Binding-site contacts:
Ligand atom OP1 contacts residue LEU101 of chain 1.C at 2.9 Å (h-bond).
Ligand atom N7 contacts residue MG1 of chain 1.Q at 2.7 Å.
Ligand atom O2 contacts residue DG3 of chain 1.J at 2.8 Å (h-bond).
Ligand atom OP2 contacts residue PHE50 of chain 1.C at 3.4 Å.
Ligand atom OP1 contacts residue ALA103 of chain 1.C at 3.1 Å (h-bond).
Ligand atom C5' contacts residue ARG5 of chain 1.C at 3.4 Å.
Ligand atom N2 contacts residue DC2 of chain 1.J at 2.5 Å (h-bond).
Ligand atom C2 contacts residue DC2 of chain 1.J at 3.2 Å.
Ligand atom N3 contacts residue DG3 of chain 1.J at 2.9 Å (h-bond).
Ligand atom OP2 contacts residue ARG54 of chain 1.C at 2.9 Å (salt-bridge).
Ligand atom O2 contacts residue DA4 of chain 1.J at 3.4 Å.
Ligand atom OP1 contacts residue MG1 of chain 1.N at 1.9 Å.
Ligand atom N3 contacts residue DG3 of chain 1.J at 3.2 Å.
Ligand atom N3 contacts residue DG1 of chain 1.J at 2.8 Å (h-bond).
Ligand atom N4 contacts residue DG1 of chain 1.J at 2.9 Å (h-bond).
Ligand atom O5' contacts residue MG1 of chain 1.N at 2.3 Å.
Ligand atom O3' contacts residue LEU101 of chain 1.C at 3.3 Å (h-bond).
Ligand atom OP2 contacts residue ARG5 of chain 1.C at 3.3 Å (salt-bridge).
Ligand atom N1 contacts residue DC6 of chain 1.J at 3.2 Å (h-bond).
Ligand atom OP1 contacts residue SER84 of chain 1.C at 2.8 Å (h-bond).
Ligand atom N1 contacts residue DG3 of chain 1.J at 3.2 Å.
Ligand atom C2 contacts residue DG3 of chain 1.J at 3.3 Å.
Ligand atom O6 contacts residue DG1 of chain 1.J at 3.4 Å (h-bond).
Ligand atom O6 contacts residue DC6 of chain 1.J at 3.4 Å (h-bond).
Ligand atom P contacts residue MG1 of chain 1.N at 2.3 Å.
Ligand atom N4 contacts residue ASP51 of chain 1.C at 3.0 Å (salt-bridge).
Ligand atom OP2 contacts residue ARG54 of chain 1.C at 3.2 Å (salt-bridge).
Ligand atom N2 contacts residue DC6 of chain 1.J at 3.0 Å (h-bond).
Ligand atom OP1 contacts residue HIS102 of chain 1.C at 3.1 Å (h-bond).
Ligand atom O2 contacts residue DG1 of chain 1.J at 2.8 Å (h-bond).
Ligand atom O4 contacts residue DA4 of chain 1.J at 3.0 Å (h-bond).
Ligand atom N3 contacts residue DA4 of chain 1.J at 2.7 Å (h-bond).
Ligand atom C4 contacts residue DA4 of chain 1.J at 3.4 Å.
Ligand atom N1 contacts residue DT5 of chain 1.J at 2.9 Å (h-bond).
Ligand atom N6 contacts residue DT5 of chain 1.J at 3.0 Å (h-bond).
Ligand atom N2 contacts residue DG3 of chain 1.J at 3.2 Å.
Ligand atom O3' contacts residue MG1 of chain 1.N at 2.5 Å.
Ligand atom O5' contacts residue HIS127 of chain 1.C at 3.4 Å (h-bond).
Ligand atom N4 contacts residue DG3 of chain 1.J at 2.9 Å (h-bond).
Ligand atom N1 contacts residue DC2 of chain 1.J at 3.0 Å (h-bond).

Sequence of chain 1.C:
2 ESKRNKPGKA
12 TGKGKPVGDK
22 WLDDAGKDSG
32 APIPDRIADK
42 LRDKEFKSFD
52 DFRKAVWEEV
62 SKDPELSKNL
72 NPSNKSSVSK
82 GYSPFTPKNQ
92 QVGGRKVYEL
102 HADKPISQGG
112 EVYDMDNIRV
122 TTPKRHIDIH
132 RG

This small molecule binds to this protein.
Small molecule (SMILES): Cc1cn([C@H]2C[C@H](O[P](=O)(O)OC[C@H]3O[C@@H](n4ccc(N)nc4=O)C[C@@H]3O[P](=O)(O)OC[C@H]3O[C@@H](n4cnc5c(=O)nc(N)[nH]c54)C[C@@H]3O[P](=O)(O)OC[C@H]3O[C@@H](n4ccc(N)nc4=O)C[C@@H]3O)[C@@H](CO[P](=O)(O)O[C@H]3C[C@H](n4cnc5c(N)ncnc54)O[C@@H]3CO[P](=O)(O)O[C@H]3C[C@H](n4cnc5c(=O)nc(N)[nH]c54)O[C@@H]3COP(=O)=O)O2)c(=O)[nH]c1=O